Binding-site contacts:
Ligand atom N2 contacts residue ASN1134 of chain 1.A at 2.8 Å (h-bond).
Ligand atom O7 contacts residue ASN1134 of chain 1.A at 3.1 Å (h-bond).
Ligand atom C8 contacts residue ASN1134 of chain 1.A at 4.3 Å.
Ligand atom C4 contacts residue ASN1134 of chain 1.A at 4.2 Å.
Ligand atom C3 contacts residue ASN1134 of chain 1.A at 3.8 Å.
Ligand atom C5 contacts residue ASN1134 of chain 1.A at 3.7 Å.
Ligand atom C2 contacts residue ASN1134 of chain 1.A at 2.4 Å.
Ligand atom O5 contacts residue ASN1134 of chain 1.A at 2.4 Å (h-bond).
Ligand atom C1 contacts residue ASN1134 of chain 1.A at 1.4 Å.
Ligand atom C7 contacts residue ASN1134 of chain 1.A at 3.1 Å.

A small-molecule ligand and the protein it binds are described below.
Small molecule (SMILES): CC(=O)N[C@@H]1[C@@H](O)[C@H](O)[C@@H](CO)O[C@H]1O

Sequence of chain 1.A:
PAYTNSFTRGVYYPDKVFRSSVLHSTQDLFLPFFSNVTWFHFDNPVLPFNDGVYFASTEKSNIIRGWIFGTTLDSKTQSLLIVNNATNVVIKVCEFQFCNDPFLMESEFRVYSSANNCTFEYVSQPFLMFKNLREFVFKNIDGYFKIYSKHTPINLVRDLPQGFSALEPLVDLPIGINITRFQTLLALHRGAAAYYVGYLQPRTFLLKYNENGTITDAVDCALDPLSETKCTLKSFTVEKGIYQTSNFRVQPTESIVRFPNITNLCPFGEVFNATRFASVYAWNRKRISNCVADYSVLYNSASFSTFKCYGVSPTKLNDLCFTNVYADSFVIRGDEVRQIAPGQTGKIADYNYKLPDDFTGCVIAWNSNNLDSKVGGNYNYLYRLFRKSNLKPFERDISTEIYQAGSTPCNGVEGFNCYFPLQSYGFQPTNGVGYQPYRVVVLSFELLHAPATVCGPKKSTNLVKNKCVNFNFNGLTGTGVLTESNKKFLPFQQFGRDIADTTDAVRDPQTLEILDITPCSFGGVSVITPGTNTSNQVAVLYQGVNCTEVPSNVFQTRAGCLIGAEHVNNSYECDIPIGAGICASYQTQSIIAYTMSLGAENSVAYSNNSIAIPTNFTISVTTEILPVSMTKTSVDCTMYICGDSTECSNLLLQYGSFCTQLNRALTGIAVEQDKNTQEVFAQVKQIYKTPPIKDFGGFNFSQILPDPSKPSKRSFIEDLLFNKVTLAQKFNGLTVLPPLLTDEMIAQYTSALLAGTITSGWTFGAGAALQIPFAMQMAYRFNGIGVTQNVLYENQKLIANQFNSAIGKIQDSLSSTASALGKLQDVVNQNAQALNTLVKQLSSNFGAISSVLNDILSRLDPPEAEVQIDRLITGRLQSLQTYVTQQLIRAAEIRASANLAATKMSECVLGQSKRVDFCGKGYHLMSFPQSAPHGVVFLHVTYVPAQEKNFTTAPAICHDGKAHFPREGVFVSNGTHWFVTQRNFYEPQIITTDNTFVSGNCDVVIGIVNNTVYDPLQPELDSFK